A protein and the small-molecule ligand that binds it are described below.
Small molecule (SMILES): CC(C)C[C@H](NC(=O)CN)C(=O)N[C@H](C(=O)N[C@H](C(=O)NCC(=O)N[C@@H](CO)C(=O)N[C@@H](CC(C)C)C(=O)N[C@@H](CCCN=C(N)N)C(=O)NCC=O)C(C)C)[C@@H](C)O

Sequence of chain 31.E:
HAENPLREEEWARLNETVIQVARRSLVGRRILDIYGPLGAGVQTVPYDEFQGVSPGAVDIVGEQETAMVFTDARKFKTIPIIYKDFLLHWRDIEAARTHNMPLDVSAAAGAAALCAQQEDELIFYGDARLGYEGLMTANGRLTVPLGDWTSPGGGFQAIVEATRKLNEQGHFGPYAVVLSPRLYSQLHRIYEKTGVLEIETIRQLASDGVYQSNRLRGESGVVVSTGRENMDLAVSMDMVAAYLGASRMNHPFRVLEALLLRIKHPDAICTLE

Binding-site contacts:
Ligand atom CG2 contacts residue MET259 of chain 31.E at 3.7 Å (hydrophobic).
Ligand atom OG1 contacts residue MET259 of chain 31.E at 2.6 Å (h-bond).
Ligand atom CB contacts residue ARG49 of chain 31.E at 3.5 Å.
Ligand atom CB contacts residue MET259 of chain 31.E at 3.6 Å (hydrophobic).
Ligand atom O contacts residue ARG49 of chain 31.E at 3.1 Å (salt-bridge).
Ligand atom NH1 contacts residue ASP53 of chain 31.E at 3.0 Å (salt-bridge).
Ligand atom NE contacts residue ARG50 of chain 31.E at 3.1 Å (salt-bridge).
Ligand atom CD contacts residue ARG50 of chain 31.E at 3.3 Å.
Ligand atom CB contacts residue ARG49 of chain 31.E at 3.7 Å.
Ligand atom NH2 contacts residue ASP228 of chain 31.E at 2.7 Å (salt-bridge).
Ligand atom CB contacts residue ASP258 of chain 31.E at 3.5 Å.
Ligand atom NE contacts residue ILE51 of chain 31.E at 3.7 Å.
Ligand atom O contacts residue ARG43 of chain 31.E at 2.8 Å (salt-bridge).
Ligand atom CD2 contacts residue ASP258 of chain 31.E at 3.4 Å.
Ligand atom CD contacts residue LEU52 of chain 31.E at 3.3 Å (hydrophobic).
Ligand atom N contacts residue ASP258 of chain 31.E at 3.2 Å (salt-bridge).
Ligand atom N contacts residue ARG49 of chain 31.E at 3.5 Å (salt-bridge).
Ligand atom CG2 contacts residue ASP258 of chain 31.E at 3.5 Å.
Ligand atom N contacts residue ARG49 of chain 31.E at 3.5 Å (salt-bridge).
Ligand atom N contacts residue ARG49 of chain 31.E at 3.7 Å.
Ligand atom NH1 contacts residue THR246 of chain 31.E at 3.2 Å (h-bond).
Ligand atom CB contacts residue ASP258 of chain 31.E at 3.7 Å.
Ligand atom CA contacts residue ASP258 of chain 31.E at 3.7 Å.
Ligand atom C contacts residue ARG49 of chain 31.E at 3.6 Å.
Ligand atom O contacts residue ARG43 of chain 31.E at 2.8 Å (salt-bridge).
Ligand atom CD2 contacts residue ARG50 of chain 31.E at 3.6 Å.
Ligand atom OG1 contacts residue ASP258 of chain 31.E at 3.3 Å.
Ligand atom C contacts residue ARG43 of chain 31.E at 3.7 Å.
Ligand atom C contacts residue ASP258 of chain 31.E at 3.7 Å.
Ligand atom N contacts residue ASP258 of chain 31.E at 2.8 Å (salt-bridge).
Ligand atom CA contacts residue ASP258 of chain 31.E at 3.7 Å.
Ligand atom O contacts residue ILE39 of chain 31.E at 3.7 Å.
Ligand atom CD2 contacts residue ARG43 of chain 31.E at 3.6 Å.
Ligand atom CA contacts residue ASP258 of chain 31.E at 3.6 Å.
Ligand atom N contacts residue ASP258 of chain 31.E at 3.2 Å (salt-bridge).
Ligand atom N contacts residue PRO57 of chain 31.E at 3.5 Å.
Ligand atom CZ contacts residue THR246 of chain 31.E at 3.3 Å.
Ligand atom NH2 contacts residue THR246 of chain 31.E at 3.0 Å (h-bond).
Ligand atom O contacts residue ARG50 of chain 31.E at 3.4 Å.
Ligand atom CG contacts residue PRO57 of chain 31.E at 3.7 Å (hydrophobic).